Binding-site contacts:
Ligand atom C02 contacts residue YKP1 of chain 1.E at 0.1 Å.
Ligand atom C21 contacts residue YKP1 of chain 1.E at 0.2 Å.
Ligand atom N05 contacts residue GLN193 of chain 1.B at 2.7 Å (h-bond).
Ligand atom N12 contacts residue CYS149 of chain 1.B at 3.0 Å (h-bond).
Ligand atom C25 contacts residue YKP1 of chain 1.E at 0.1 Å.
Ligand atom C11 contacts residue YKP1 of chain 1.E at 0.3 Å.
Ligand atom C10 contacts residue YKP1 of chain 1.E at 0.2 Å.
Ligand atom C08 contacts residue YKP1 of chain 1.E at 0.2 Å.
Ligand atom C18 contacts residue YKP1 of chain 1.E at 0.1 Å.
Ligand atom O20 contacts residue HIS167 of chain 1.B at 2.7 Å (h-bond).
Ligand atom C28 contacts residue YKP1 of chain 1.E at 0.1 Å.
Ligand atom C16 contacts residue YKP1 of chain 1.E at 0.3 Å.
Ligand atom O22 contacts residue HIS45 of chain 1.B at 2.8 Å (h-bond).
Ligand atom N05 contacts residue YKP1 of chain 1.E at 0.2 Å (h-bond).
Ligand atom C13 contacts residue CYS149 of chain 1.B at 2.7 Å (hydrophobic).
Ligand atom C31 contacts residue YKP1 of chain 1.E at 0.1 Å.
Ligand atom C01 contacts residue YKP1 of chain 1.E at 0.2 Å.
Ligand atom N17 contacts residue YKP1 of chain 1.E at 0.1 Å (h-bond).
Ligand atom C21 contacts residue CYS149 of chain 1.B at 1.8 Å (hydrophobic).
Ligand atom C04 contacts residue YKP1 of chain 1.E at 0.1 Å.
Ligand atom C07 contacts residue YKP1 of chain 1.E at 0.2 Å.
Ligand atom C26 contacts residue YKP1 of chain 1.E at 0.1 Å.
Ligand atom O22 contacts residue YKP1 of chain 1.E at 1.4 Å.
Ligand atom C13 contacts residue YKP1 of chain 1.E at 0.2 Å.
Ligand atom C15 contacts residue YKP1 of chain 1.E at 0.1 Å.
Ligand atom O24 contacts residue YKP1 of chain 1.E at 0.4 Å (h-bond).
Ligand atom O22 contacts residue CYS149 of chain 1.B at 2.6 Å (h-bond).
Ligand atom C19 contacts residue YKP1 of chain 1.E at 0.0 Å.
Ligand atom C32 contacts residue YKP1 of chain 1.E at 0.1 Å.
Ligand atom F29 contacts residue YKP1 of chain 1.E at 0.1 Å.
Ligand atom O24 contacts residue GLU170 of chain 1.B at 3.0 Å (salt-bridge).
Ligand atom N12 contacts residue YKP1 of chain 1.E at 0.3 Å (h-bond).
Ligand atom O23 contacts residue YKP1 of chain 1.E at 0.5 Å (h-bond).
Ligand atom O03 contacts residue YKP1 of chain 1.E at 0.4 Å (h-bond).
Ligand atom C06 contacts residue YKP1 of chain 1.E at 0.2 Å.
Ligand atom O20 contacts residue YKP1 of chain 1.E at 0.5 Å (h-bond).
Ligand atom C27 contacts residue YKP1 of chain 1.E at 0.1 Å.
Ligand atom F30 contacts residue YKP1 of chain 1.E at 0.1 Å.
Ligand atom C14 contacts residue YKP1 of chain 1.E at 0.2 Å.
Ligand atom C09 contacts residue YKP1 of chain 1.E at 0.1 Å.

A protein and the small-molecule ligand that binds it are described below.
Small molecule (SMILES): CC(C)C[C@H](NC(=O)O[C@@H](C)C1CCC(F)(F)CC1)C(=O)N[C@@H](C[C@@H]1CCNC1=O)C(O)S(=O)(=O)O

Sequence of chain 1.B:
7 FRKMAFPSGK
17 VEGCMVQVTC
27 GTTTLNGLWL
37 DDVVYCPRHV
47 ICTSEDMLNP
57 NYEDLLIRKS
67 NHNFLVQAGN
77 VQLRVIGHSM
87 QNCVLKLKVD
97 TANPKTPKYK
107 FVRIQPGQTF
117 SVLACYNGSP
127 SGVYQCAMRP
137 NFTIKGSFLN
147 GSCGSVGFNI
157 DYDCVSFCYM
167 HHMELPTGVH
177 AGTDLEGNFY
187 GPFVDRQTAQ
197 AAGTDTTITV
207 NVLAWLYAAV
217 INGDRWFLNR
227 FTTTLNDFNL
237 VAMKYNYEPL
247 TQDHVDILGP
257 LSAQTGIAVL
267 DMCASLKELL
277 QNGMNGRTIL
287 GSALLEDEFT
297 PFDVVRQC